Binding-site contacts:
Ligand atom C13 contacts residue GLY193 of chain 1.A at 3.0 Å.
Ligand atom C24 contacts residue GLN536 of chain 1.A at 3.6 Å.
Ligand atom C21 contacts residue HIS21 of chain 1.A at 3.2 Å.
Ligand atom C12 contacts residue GLY193 of chain 1.A at 3.2 Å.
Ligand atom C6 contacts residue ALA39 of chain 1.A at 3.6 Å (hydrophobic).
Ligand atom C22 contacts residue GLN536 of chain 1.A at 3.1 Å.
Ligand atom S1 contacts residue ASP229 of chain 1.A at 3.7 Å.
Ligand atom C11 contacts residue MET225 of chain 1.A at 3.6 Å (hydrophobic).
Ligand atom C11 contacts residue ARG227 of chain 1.A at 3.1 Å.
Ligand atom C24 contacts residue TYR36 of chain 1.A at 3.6 Å (hydrophobic).
Ligand atom C12 contacts residue ARG227 of chain 1.A at 3.4 Å.
Ligand atom C12 contacts residue PRO41 of chain 1.A at 3.5 Å (hydrophobic).
Ligand atom O1 contacts residue PRO41 of chain 1.A at 3.8 Å.
Ligand atom C18 contacts residue HIS21 of chain 1.A at 3.8 Å.
Ligand atom C10 contacts residue PRO41 of chain 1.A at 3.7 Å (hydrophobic).
Ligand atom O4 contacts residue TRP529 of chain 1.A at 3.8 Å.
Ligand atom C2 contacts residue PRO41 of chain 1.A at 3.6 Å (hydrophobic).
Ligand atom C1 contacts residue PRO41 of chain 1.A at 3.5 Å (hydrophobic).
Ligand atom O4 contacts residue ARG227 of chain 1.A at 3.7 Å.
Ligand atom C22 contacts residue TYR36 of chain 1.A at 3.7 Å (hydrophobic).
Ligand atom C23 contacts residue TRP529 of chain 1.A at 3.2 Å (hydrophobic).
Ligand atom N1 contacts residue ARG227 of chain 1.A at 3.6 Å.
Ligand atom C12 contacts residue MET225 of chain 1.A at 3.2 Å (hydrophobic).
Ligand atom C4 contacts residue VAL40 of chain 1.A at 3.5 Å (hydrophobic).
Ligand atom O3 contacts residue ILE23 of chain 1.A at 3.1 Å (h-bond).
Ligand atom O4 contacts residue ASP229 of chain 1.A at 2.5 Å (salt-bridge).
Ligand atom O5 contacts residue ASN228 of chain 1.A at 3.1 Å (h-bond).
Ligand atom C16 contacts residue HIS21 of chain 1.A at 3.2 Å.
Ligand atom C20 contacts residue HIS21 of chain 1.A at 3.5 Å.
Ligand atom O5 contacts residue ASP229 of chain 1.A at 3.6 Å (salt-bridge).
Ligand atom O2 contacts residue TRP529 of chain 1.A at 3.4 Å.
Ligand atom C14 contacts residue GLU44 of chain 1.A at 3.6 Å.
Ligand atom C15 contacts residue GLU44 of chain 1.A at 3.7 Å.
Ligand atom C10 contacts residue ARG227 of chain 1.A at 3.4 Å.
Ligand atom C17 contacts residue HIS21 of chain 1.A at 3.4 Å.
Ligand atom C11 contacts residue PRO41 of chain 1.A at 3.2 Å (hydrophobic).
Ligand atom C5 contacts residue VAL40 of chain 1.A at 3.8 Å (hydrophobic).
Ligand atom C7 contacts residue PRO41 of chain 1.A at 3.6 Å (hydrophobic).
Ligand atom C19 contacts residue VAL22 of chain 1.A at 3.6 Å (hydrophobic).
Ligand atom O3 contacts residue VAL22 of chain 1.A at 3.2 Å.

Sequence of chain 1.A:
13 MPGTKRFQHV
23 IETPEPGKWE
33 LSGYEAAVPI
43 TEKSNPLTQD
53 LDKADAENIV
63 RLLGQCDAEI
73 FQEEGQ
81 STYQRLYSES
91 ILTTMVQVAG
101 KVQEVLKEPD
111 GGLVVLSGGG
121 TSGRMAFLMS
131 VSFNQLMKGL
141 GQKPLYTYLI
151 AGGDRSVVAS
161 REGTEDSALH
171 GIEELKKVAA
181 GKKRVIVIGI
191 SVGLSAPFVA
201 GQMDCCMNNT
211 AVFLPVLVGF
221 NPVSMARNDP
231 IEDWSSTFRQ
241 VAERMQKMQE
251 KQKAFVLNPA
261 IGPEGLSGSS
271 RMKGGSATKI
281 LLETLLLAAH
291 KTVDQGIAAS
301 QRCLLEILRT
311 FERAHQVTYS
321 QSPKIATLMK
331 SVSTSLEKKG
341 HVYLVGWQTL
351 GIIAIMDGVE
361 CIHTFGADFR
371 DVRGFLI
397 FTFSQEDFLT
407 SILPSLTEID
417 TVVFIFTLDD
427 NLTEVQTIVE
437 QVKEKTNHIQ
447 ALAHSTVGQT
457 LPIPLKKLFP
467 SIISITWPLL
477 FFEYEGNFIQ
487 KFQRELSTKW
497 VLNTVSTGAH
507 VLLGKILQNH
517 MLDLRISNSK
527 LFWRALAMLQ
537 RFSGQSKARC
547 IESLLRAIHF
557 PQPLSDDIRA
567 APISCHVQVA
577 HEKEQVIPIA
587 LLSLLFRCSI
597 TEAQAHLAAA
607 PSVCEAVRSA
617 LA

This small molecule binds to this protein.
Small molecule (SMILES): O=S(=O)(N[C@H](c1ccccc1)c1cc2ccccc2o1)c1ccc2c(c1)OCCCO2